Sequence of chain 1.A:
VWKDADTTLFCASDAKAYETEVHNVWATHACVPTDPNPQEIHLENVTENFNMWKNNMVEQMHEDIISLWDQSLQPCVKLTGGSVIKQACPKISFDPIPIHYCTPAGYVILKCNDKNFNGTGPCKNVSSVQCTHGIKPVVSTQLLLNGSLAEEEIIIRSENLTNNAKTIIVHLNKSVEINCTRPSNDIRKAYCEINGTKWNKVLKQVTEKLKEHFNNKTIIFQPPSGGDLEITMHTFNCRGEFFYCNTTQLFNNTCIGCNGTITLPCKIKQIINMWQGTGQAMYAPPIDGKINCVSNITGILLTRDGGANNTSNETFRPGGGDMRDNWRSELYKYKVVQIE

Binding-site contacts:
Ligand atom O7 contacts residue ASN127 of chain 1.A at 4.2 Å.
Ligand atom C1 contacts residue ASN115 of chain 1.A at 4.4 Å.
Ligand atom C5 contacts residue ASN127 of chain 1.A at 3.6 Å.
Ligand atom C4 contacts residue ASN127 of chain 1.A at 4.3 Å.
Ligand atom N2 contacts residue ASN127 of chain 1.A at 3.3 Å (h-bond).
Ligand atom C6 contacts residue ASN115 of chain 1.A at 4.0 Å.
Ligand atom C2 contacts residue ASN127 of chain 1.A at 2.5 Å.
Ligand atom C3 contacts residue ASN127 of chain 1.A at 3.7 Å.
Ligand atom O5 contacts residue ASN115 of chain 1.A at 3.6 Å.
Ligand atom C6 contacts residue GLU42 of chain 1.A at 4.2 Å.
Ligand atom C7 contacts residue ASN127 of chain 1.A at 4.1 Å.
Ligand atom C1 contacts residue ASN127 of chain 1.A at 1.4 Å.
Ligand atom O5 contacts residue ASN127 of chain 1.A at 2.4 Å (h-bond).
Ligand atom O3 contacts residue ASN127 of chain 1.A at 4.0 Å.

This small molecule binds to this protein.
Small molecule (SMILES): CC(=O)N[C@@H]1[C@@H](O)[C@H](O)[C@@H](CO)O[C@H]1O